Binding-site contacts:
Ligand atom N2 contacts residue ASN253 of chain 1.B at 3.0 Å (h-bond).
Ligand atom O5 contacts residue SER255 of chain 1.B at 4.0 Å.
Ligand atom C2 contacts residue SER255 of chain 1.B at 4.4 Å.
Ligand atom O7 contacts residue LEU236 of chain 1.B at 4.4 Å.
Ligand atom C3 contacts residue ASN253 of chain 1.B at 3.8 Å.
Ligand atom C8 contacts residue THR240 of chain 1.B at 3.6 Å.
Ligand atom C3 contacts residue SER255 of chain 1.B at 4.3 Å.
Ligand atom C5 contacts residue SER255 of chain 1.B at 3.9 Å.
Ligand atom C7 contacts residue THR240 of chain 1.B at 4.3 Å.
Ligand atom C7 contacts residue ASN253 of chain 1.B at 3.6 Å.
Ligand atom O7 contacts residue ASN253 of chain 1.B at 3.7 Å.
Ligand atom C4 contacts residue ASN253 of chain 1.B at 4.2 Å.
Ligand atom C1 contacts residue ASN253 of chain 1.B at 1.4 Å.
Ligand atom O6 contacts residue ASN253 of chain 1.B at 4.5 Å.
Ligand atom C1 contacts residue SER255 of chain 1.B at 3.5 Å.
Ligand atom C5 contacts residue ASN253 of chain 1.B at 3.6 Å.
Ligand atom C2 contacts residue ASN253 of chain 1.B at 2.5 Å.
Ligand atom C8 contacts residue THR239 of chain 1.B at 3.3 Å.
Ligand atom C8 contacts residue LEU236 of chain 1.B at 3.9 Å (hydrophobic).
Ligand atom O5 contacts residue ASN253 of chain 1.B at 2.3 Å (h-bond).

The protein below binds the small molecule below.
Small molecule (SMILES): CC(=O)N[C@@H]1[C@@H](O)[C@H](O)[C@@H](CO)O[C@H]1O

Sequence of chain 1.B:
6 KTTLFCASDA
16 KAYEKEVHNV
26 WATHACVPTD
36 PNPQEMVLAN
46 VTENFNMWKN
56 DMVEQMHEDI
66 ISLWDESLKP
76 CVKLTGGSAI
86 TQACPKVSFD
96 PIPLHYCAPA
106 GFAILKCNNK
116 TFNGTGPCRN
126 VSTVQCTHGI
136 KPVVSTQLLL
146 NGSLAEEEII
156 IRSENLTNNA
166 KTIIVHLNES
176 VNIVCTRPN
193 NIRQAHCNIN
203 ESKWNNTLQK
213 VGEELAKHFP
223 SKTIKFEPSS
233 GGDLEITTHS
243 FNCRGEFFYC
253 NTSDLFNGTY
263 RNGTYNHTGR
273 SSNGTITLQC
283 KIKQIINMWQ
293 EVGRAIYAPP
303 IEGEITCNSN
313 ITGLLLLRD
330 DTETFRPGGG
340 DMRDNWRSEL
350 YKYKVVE